Binding-site contacts:
Ligand atom C14 contacts residue THR516 of chain 1.D at 3.7 Å.
Ligand atom N10 contacts residue VAL543 of chain 1.A at 3.5 Å.
Ligand atom C11 contacts residue VAL543 of chain 1.A at 3.5 Å (hydrophobic).
Ligand atom C15 contacts residue THR522 of chain 1.D at 3.5 Å.
Ligand atom C08 contacts residue THR516 of chain 1.D at 3.7 Å.
Ligand atom O09 contacts residue TYR525 of chain 1.D at 3.3 Å.
Ligand atom C12 contacts residue VAL543 of chain 1.A at 4.1 Å (hydrophobic).
Ligand atom N10 contacts residue THR522 of chain 1.D at 3.8 Å.
Ligand atom O19 contacts residue ASN639 of chain 1.A at 2.4 Å (h-bond).
Ligand atom O09 contacts residue ARG539 of chain 1.A at 3.3 Å (salt-bridge).
Ligand atom C06 contacts residue SER526 of chain 1.D at 3.8 Å.
Ligand atom C07 contacts residue VAL543 of chain 1.A at 3.8 Å (hydrophobic).
Ligand atom O16 contacts residue THR522 of chain 1.D at 3.5 Å (h-bond).
Ligand atom C20 contacts residue ASN639 of chain 1.A at 3.7 Å.
Ligand atom O16 contacts residue ARG539 of chain 1.A at 3.8 Å.
Ligand atom O19 contacts residue LEU636 of chain 1.A at 3.5 Å.
Ligand atom C23 contacts residue ASN639 of chain 1.A at 3.6 Å.
Ligand atom C13 contacts residue THR516 of chain 1.D at 4.0 Å.
Ligand atom C17 contacts residue TYR525 of chain 1.D at 3.9 Å (hydrophobic).
Ligand atom C04 contacts residue SER526 of chain 1.D at 3.9 Å.
Ligand atom C05 contacts residue TYR525 of chain 1.D at 4.1 Å (hydrophobic).
Ligand atom C23 contacts residue ILE529 of chain 1.D at 3.6 Å (hydrophobic).
Ligand atom C01 contacts residue GLN530 of chain 1.D at 3.5 Å.
Ligand atom N10 contacts residue THR516 of chain 1.D at 3.4 Å.
Ligand atom O22 contacts residue ASN639 of chain 1.A at 3.9 Å.
Ligand atom C11 contacts residue THR516 of chain 1.D at 3.5 Å.
Ligand atom C11 contacts residue LEU513 of chain 1.D at 3.6 Å (hydrophobic).
Ligand atom O09 contacts residue THR522 of chain 1.D at 3.0 Å (h-bond).
Ligand atom C06 contacts residue TYR525 of chain 1.D at 3.4 Å (hydrophobic).
Ligand atom C05 contacts residue LEU513 of chain 1.D at 4.1 Å (hydrophobic).
Ligand atom C15 contacts residue THR516 of chain 1.D at 3.8 Å.
Ligand atom O02 contacts residue GLN530 of chain 1.D at 3.7 Å.
Ligand atom C08 contacts residue THR522 of chain 1.D at 3.5 Å.
Ligand atom C08 contacts residue VAL543 of chain 1.A at 3.7 Å (hydrophobic).
Ligand atom C07 contacts residue LEU513 of chain 1.D at 3.6 Å (hydrophobic).
Ligand atom C17 contacts residue ASN639 of chain 1.A at 3.5 Å.
Ligand atom C23 contacts residue VAL635 of chain 1.A at 3.8 Å (hydrophobic).
Ligand atom C21 contacts residue ASN639 of chain 1.A at 3.6 Å.
Ligand atom C18 contacts residue ASN639 of chain 1.A at 2.9 Å.
Ligand atom C20 contacts residue LEU636 of chain 1.A at 3.6 Å (hydrophobic).

Sequence of chain 1.D:
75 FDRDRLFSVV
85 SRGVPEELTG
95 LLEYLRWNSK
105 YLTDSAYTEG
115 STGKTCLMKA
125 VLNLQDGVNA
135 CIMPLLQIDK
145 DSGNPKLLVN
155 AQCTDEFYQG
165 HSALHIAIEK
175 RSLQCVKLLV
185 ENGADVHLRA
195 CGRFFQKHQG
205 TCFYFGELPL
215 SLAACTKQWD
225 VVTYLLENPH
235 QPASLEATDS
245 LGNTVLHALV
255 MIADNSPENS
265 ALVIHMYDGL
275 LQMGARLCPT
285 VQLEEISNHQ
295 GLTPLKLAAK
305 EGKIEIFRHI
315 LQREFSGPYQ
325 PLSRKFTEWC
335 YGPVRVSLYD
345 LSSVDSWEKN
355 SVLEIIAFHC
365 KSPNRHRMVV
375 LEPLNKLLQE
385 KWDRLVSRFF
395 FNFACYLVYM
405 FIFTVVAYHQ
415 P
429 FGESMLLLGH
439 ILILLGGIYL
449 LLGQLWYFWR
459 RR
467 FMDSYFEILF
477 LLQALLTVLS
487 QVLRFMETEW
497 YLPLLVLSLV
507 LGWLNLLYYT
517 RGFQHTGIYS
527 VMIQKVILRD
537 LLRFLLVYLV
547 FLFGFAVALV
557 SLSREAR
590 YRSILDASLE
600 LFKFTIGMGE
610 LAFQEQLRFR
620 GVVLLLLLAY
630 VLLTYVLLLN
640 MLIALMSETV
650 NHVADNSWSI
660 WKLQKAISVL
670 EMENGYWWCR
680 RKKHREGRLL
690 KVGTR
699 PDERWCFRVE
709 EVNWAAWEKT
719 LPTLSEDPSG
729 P

Sequence of chain 1.A:
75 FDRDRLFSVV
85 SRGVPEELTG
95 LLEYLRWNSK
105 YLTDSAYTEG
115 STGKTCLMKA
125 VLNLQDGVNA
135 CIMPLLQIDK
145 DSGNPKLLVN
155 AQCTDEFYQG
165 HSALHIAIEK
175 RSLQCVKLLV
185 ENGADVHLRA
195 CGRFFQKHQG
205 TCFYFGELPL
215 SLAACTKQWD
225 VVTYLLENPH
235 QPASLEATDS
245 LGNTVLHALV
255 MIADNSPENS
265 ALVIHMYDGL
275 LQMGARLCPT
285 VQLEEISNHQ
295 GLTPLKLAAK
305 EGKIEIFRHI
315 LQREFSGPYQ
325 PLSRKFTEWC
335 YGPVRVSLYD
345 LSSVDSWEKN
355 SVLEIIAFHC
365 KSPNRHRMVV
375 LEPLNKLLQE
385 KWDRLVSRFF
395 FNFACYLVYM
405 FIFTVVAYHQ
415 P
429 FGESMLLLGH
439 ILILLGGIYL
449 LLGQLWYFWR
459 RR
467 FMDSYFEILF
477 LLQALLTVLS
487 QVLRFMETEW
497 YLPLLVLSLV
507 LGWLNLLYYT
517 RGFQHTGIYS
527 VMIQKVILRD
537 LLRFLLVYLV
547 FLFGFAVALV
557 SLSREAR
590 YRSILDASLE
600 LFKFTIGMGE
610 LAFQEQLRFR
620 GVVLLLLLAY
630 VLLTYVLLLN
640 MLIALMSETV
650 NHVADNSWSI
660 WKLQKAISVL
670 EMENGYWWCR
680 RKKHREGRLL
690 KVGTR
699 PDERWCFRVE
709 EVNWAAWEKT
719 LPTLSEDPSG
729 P

The protein below binds the small molecule below.
Small molecule (SMILES): COc1cc(/C=C/C(=O)N2CCC=CC2=O)cc(OC)c1OC